The small molecule below binds the protein below.
Small molecule (SMILES): COCc1c(C(C)C)nc(C(C)C)c(CC[C@@H](O)C[C@@H](O)CC(=O)O)c1-c1ccc(F)cc1

Sequence of chain 1.B:
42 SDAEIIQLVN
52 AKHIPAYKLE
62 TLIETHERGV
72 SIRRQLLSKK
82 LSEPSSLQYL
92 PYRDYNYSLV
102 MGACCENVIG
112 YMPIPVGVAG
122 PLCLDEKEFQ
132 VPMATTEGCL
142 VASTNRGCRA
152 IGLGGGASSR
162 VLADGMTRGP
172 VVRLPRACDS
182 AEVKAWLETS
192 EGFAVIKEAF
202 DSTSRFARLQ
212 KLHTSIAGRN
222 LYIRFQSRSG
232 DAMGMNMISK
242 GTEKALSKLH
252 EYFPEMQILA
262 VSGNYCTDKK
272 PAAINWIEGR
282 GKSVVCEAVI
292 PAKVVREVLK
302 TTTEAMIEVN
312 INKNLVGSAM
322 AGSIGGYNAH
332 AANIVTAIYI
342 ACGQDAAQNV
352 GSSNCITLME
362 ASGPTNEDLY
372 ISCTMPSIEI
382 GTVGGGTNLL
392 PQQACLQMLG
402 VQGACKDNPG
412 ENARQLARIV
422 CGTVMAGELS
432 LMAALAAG

Sequence of chain 1.A:
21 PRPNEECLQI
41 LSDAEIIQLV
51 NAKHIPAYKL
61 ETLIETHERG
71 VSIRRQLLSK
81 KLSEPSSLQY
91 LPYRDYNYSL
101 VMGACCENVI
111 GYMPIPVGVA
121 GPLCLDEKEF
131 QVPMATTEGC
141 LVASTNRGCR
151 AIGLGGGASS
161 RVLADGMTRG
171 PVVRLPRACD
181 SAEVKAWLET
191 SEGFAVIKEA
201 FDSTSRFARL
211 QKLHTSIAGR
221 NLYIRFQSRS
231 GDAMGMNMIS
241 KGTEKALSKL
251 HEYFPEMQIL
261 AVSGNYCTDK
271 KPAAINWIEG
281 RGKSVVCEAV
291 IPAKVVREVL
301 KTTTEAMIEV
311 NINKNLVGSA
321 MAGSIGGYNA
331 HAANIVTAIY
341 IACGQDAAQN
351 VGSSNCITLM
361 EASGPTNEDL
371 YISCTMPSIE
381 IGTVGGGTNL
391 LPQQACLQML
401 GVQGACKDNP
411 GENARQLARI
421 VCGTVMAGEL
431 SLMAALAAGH

Binding-site contacts:
Ligand atom O5 contacts residue LYS270 of chain 1.B at 2.7 Å (salt-bridge).
Ligand atom C16 contacts residue ALA435 of chain 1.A at 3.4 Å (hydrophobic).
Ligand atom C84 contacts residue VAL262 of chain 1.B at 3.5 Å (hydrophobic).
Ligand atom C6 contacts residue GLU138 of chain 1.A at 3.6 Å.
Ligand atom C1 contacts residue LYS314 of chain 1.A at 3.5 Å.
Ligand atom O5 contacts residue GLU138 of chain 1.A at 2.6 Å (salt-bridge).
Ligand atom C92 contacts residue CYS140 of chain 1.A at 3.6 Å (hydrophobic).
Ligand atom O1B contacts residue LYS271 of chain 1.B at 3.1 Å (salt-bridge).
Ligand atom C4 contacts residue ASP269 of chain 1.B at 3.3 Å.
Ligand atom C1 contacts residue LYS271 of chain 1.B at 3.4 Å.
Ligand atom C83 contacts residue SER240 of chain 1.B at 3.7 Å.
Ligand atom O5 contacts residue ASN334 of chain 1.A at 2.9 Å (h-bond).
Ligand atom O1A contacts residue LYS314 of chain 1.A at 2.7 Å (salt-bridge).
Ligand atom F1 contacts residue SER263 of chain 1.B at 3.6 Å.
Ligand atom C1 contacts residue SER263 of chain 1.B at 3.5 Å.
Ligand atom C83 contacts residue ARG169 of chain 1.B at 3.8 Å.
Ligand atom C2 contacts residue ALA330 of chain 1.A at 3.3 Å (hydrophobic).
Ligand atom C3 contacts residue ASP269 of chain 1.B at 3.4 Å.
Ligand atom C92 contacts residue LEU141 of chain 1.A at 3.6 Å (hydrophobic).
Ligand atom O1B contacts residue LYS314 of chain 1.A at 3.6 Å.
Ligand atom O1A contacts residue SER263 of chain 1.B at 3.4 Å (h-bond).
Ligand atom C11 contacts residue LEU432 of chain 1.A at 3.5 Å (hydrophobic).
Ligand atom C84 contacts residue ARG169 of chain 1.B at 3.3 Å.
Ligand atom C93 contacts residue HIS331 of chain 1.A at 3.7 Å.
Ligand atom F1 contacts residue ARG169 of chain 1.B at 2.9 Å.
Ligand atom C91 contacts residue GLU138 of chain 1.A at 3.8 Å.
Ligand atom C1 contacts residue ALA330 of chain 1.A at 3.6 Å (hydrophobic).
Ligand atom C5 contacts residue ASN334 of chain 1.A at 3.8 Å.
Ligand atom F1 contacts residue VAL262 of chain 1.B at 3.2 Å.
Ligand atom O3 contacts residue ASP269 of chain 1.B at 2.7 Å (salt-bridge).
Ligand atom O1B contacts residue ARG169 of chain 1.B at 3.5 Å (salt-bridge).
Ligand atom C8 contacts residue LEU432 of chain 1.A at 3.6 Å (hydrophobic).
Ligand atom C12 contacts residue LEU432 of chain 1.A at 3.7 Å (hydrophobic).
Ligand atom O1B contacts residue SER263 of chain 1.B at 2.8 Å (h-bond).
Ligand atom C5 contacts residue GLU138 of chain 1.A at 3.5 Å.
Ligand atom C2 contacts residue LYS271 of chain 1.B at 3.7 Å.
Ligand atom O3 contacts residue ARG169 of chain 1.B at 3.1 Å (salt-bridge).
Ligand atom C93 contacts residue SER144 of chain 1.A at 3.8 Å.
Ligand atom C85 contacts residue ARG169 of chain 1.B at 3.8 Å.
Ligand atom C92 contacts residue GLY139 of chain 1.A at 3.2 Å.